Sequence of chain 1.A:
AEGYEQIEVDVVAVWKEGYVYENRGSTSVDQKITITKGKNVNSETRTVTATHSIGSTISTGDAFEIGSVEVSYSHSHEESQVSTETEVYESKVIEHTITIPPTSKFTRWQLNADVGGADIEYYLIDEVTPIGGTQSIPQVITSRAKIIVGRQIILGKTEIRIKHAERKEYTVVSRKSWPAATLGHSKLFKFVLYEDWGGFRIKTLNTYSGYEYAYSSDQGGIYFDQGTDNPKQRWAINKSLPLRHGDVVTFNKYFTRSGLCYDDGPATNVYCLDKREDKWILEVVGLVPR

A small-molecule ligand and the protein it binds are described below.
Small molecule (SMILES): C[N+](C)(C)CCOP(=O)(O)O

Binding-site contacts:
Ligand atom O3 contacts residue CYS282 of chain 1.A at 2.1 Å (h-bond).
Ligand atom O3 contacts residue LEU283 of chain 1.A at 4.0 Å.
Ligand atom O4 contacts residue PHE265 of chain 1.A at 3.9 Å.
Ligand atom O4 contacts residue SER225 of chain 1.A at 4.2 Å.
Ligand atom C1 contacts residue CYS282 of chain 1.A at 3.6 Å (hydrophobic).
Ligand atom O3 contacts residue SER225 of chain 1.A at 3.8 Å.
Ligand atom O1 contacts residue SER268 of chain 1.A at 2.7 Å (h-bond).
Ligand atom O1 contacts residue CYS282 of chain 1.A at 4.0 Å.
Ligand atom O4 contacts residue GLN228 of chain 1.A at 4.3 Å.
Ligand atom C1 contacts residue ASP284 of chain 1.A at 3.4 Å.
Ligand atom O3 contacts residue GLY229 of chain 1.A at 3.0 Å.
Ligand atom C1 contacts residue SER268 of chain 1.A at 3.6 Å.
Ligand atom O4 contacts residue SER226 of chain 1.A at 3.3 Å (h-bond).
Ligand atom O2 contacts residue CYS282 of chain 1.A at 4.0 Å.
Ligand atom N1 contacts residue LEU283 of chain 1.A at 3.9 Å.
Ligand atom P1 contacts residue CYS282 of chain 1.A at 3.5 Å.
Ligand atom C5 contacts residue CYS282 of chain 1.A at 3.4 Å (hydrophobic).
Ligand atom C2 contacts residue ASP284 of chain 1.A at 3.5 Å.
Ligand atom O1 contacts residue PHE265 of chain 1.A at 3.3 Å.
Ligand atom O4 contacts residue GLY229 of chain 1.A at 3.7 Å.
Ligand atom C1 contacts residue LEU283 of chain 1.A at 3.8 Å (hydrophobic).
Ligand atom O4 contacts residue ASP227 of chain 1.A at 2.6 Å (salt-bridge).
Ligand atom N1 contacts residue ASP284 of chain 1.A at 3.8 Å.
Ligand atom C2 contacts residue LEU283 of chain 1.A at 4.4 Å (hydrophobic).
Ligand atom P1 contacts residue ASP227 of chain 1.A at 4.0 Å.
Ligand atom O2 contacts residue ASP227 of chain 1.A at 4.2 Å.
Ligand atom O2 contacts residue SER268 of chain 1.A at 4.3 Å.
Ligand atom O3 contacts residue SER226 of chain 1.A at 4.5 Å.
Ligand atom C5 contacts residue ASP284 of chain 1.A at 3.7 Å.
Ligand atom P1 contacts residue GLY229 of chain 1.A at 4.0 Å.
Ligand atom C4 contacts residue LEU283 of chain 1.A at 4.3 Å (hydrophobic).
Ligand atom C3 contacts residue LEU283 of chain 1.A at 4.4 Å (hydrophobic).
Ligand atom P1 contacts residue SER225 of chain 1.A at 4.5 Å.
Ligand atom C5 contacts residue LEU283 of chain 1.A at 2.5 Å (hydrophobic).
Ligand atom O3 contacts residue SER268 of chain 1.A at 4.3 Å.
Ligand atom P1 contacts residue PHE265 of chain 1.A at 4.3 Å.
Ligand atom C4 contacts residue ASP284 of chain 1.A at 3.5 Å.
Ligand atom P1 contacts residue SER268 of chain 1.A at 3.9 Å.